Binding-site contacts:
Ligand atom C2 contacts residue HIS211 of chain 2.A at 4.2 Å.
Ligand atom O4 contacts residue GLY213 of chain 2.A at 3.4 Å.
Ligand atom C3 contacts residue MET122 of chain 2.A at 4.1 Å (hydrophobic).
Ligand atom O4 contacts residue ARG223 of chain 2.A at 3.0 Å (salt-bridge).
Ligand atom C5 contacts residue LEU225 of chain 2.A at 3.8 Å (hydrophobic).
Ligand atom C5 contacts residue ARG223 of chain 2.A at 3.7 Å.
Ligand atom C4 contacts residue GLN131 of chain 2.A at 3.6 Å.
Ligand atom C3 contacts residue GLN131 of chain 2.A at 3.3 Å.
Ligand atom O1 contacts residue NI1 of chain 2.B at 2.3 Å (h-bond).
Ligand atom O5 contacts residue NI1 of chain 2.B at 2.1 Å (h-bond).
Ligand atom O2 contacts residue 58L1 of chain 2.D at 3.6 Å.
Ligand atom O3 contacts residue ARG223 of chain 2.A at 3.0 Å (salt-bridge).
Ligand atom O2 contacts residue NI1 of chain 2.B at 4.2 Å.
Ligand atom C4 contacts residue THR172 of chain 2.A at 4.1 Å.
Ligand atom C5 contacts residue GLY213 of chain 2.A at 3.4 Å.
Ligand atom O3 contacts residue LEU159 of chain 2.A at 4.1 Å.
Ligand atom O5 contacts residue GLN131 of chain 2.A at 3.2 Å (h-bond).
Ligand atom C4 contacts residue GLY213 of chain 2.A at 3.6 Å.
Ligand atom C2 contacts residue GLN131 of chain 2.A at 3.1 Å.
Ligand atom C2 contacts residue HIS134 of chain 2.A at 4.1 Å.
Ligand atom C4 contacts residue LEU159 of chain 2.A at 3.9 Å (hydrophobic).
Ligand atom O1 contacts residue ASP136 of chain 2.A at 3.4 Å (salt-bridge).
Ligand atom O4 contacts residue LEU225 of chain 2.A at 3.9 Å.
Ligand atom O3 contacts residue GLY213 of chain 2.A at 3.8 Å.
Ligand atom C5 contacts residue THR172 of chain 2.A at 3.8 Å.
Ligand atom O2 contacts residue MET122 of chain 2.A at 3.4 Å.
Ligand atom O2 contacts residue LEU73 of chain 2.A at 4.0 Å.
Ligand atom C1 contacts residue 58L1 of chain 2.D at 4.1 Å.
Ligand atom O5 contacts residue HIS211 of chain 2.A at 3.1 Å (h-bond).
Ligand atom C1 contacts residue NI1 of chain 2.B at 3.0 Å.
Ligand atom C1 contacts residue HIS134 of chain 2.A at 4.1 Å.
Ligand atom O5 contacts residue HIS134 of chain 2.A at 3.4 Å (h-bond).
Ligand atom O1 contacts residue HIS134 of chain 2.A at 3.6 Å (h-bond).
Ligand atom O3 contacts residue LEU225 of chain 2.A at 3.6 Å.
Ligand atom C2 contacts residue NI1 of chain 2.B at 2.9 Å.
Ligand atom O1 contacts residue 58L1 of chain 2.D at 3.5 Å.
Ligand atom O2 contacts residue GLN131 of chain 2.A at 3.0 Å (h-bond).
Ligand atom O3 contacts residue THR172 of chain 2.A at 2.7 Å (h-bond).
Ligand atom O5 contacts residue ASP136 of chain 2.A at 4.2 Å.
Ligand atom C1 contacts residue GLN131 of chain 2.A at 3.5 Å.

Sequence of chain 2.A:
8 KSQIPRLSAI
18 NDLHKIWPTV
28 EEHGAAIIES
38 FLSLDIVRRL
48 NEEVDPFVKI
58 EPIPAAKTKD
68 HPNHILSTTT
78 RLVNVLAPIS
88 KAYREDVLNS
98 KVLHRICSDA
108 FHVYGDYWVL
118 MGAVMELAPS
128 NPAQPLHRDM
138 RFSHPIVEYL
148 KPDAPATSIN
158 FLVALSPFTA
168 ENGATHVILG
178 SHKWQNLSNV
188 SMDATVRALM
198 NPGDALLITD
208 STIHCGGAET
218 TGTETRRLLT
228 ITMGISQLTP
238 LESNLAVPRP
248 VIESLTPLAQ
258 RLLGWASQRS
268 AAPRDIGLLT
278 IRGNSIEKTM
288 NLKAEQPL

The small molecule below binds the protein below.
Small molecule (SMILES): O=C(O)CCC(=O)C(=O)O